Sequence of chain 1.A:
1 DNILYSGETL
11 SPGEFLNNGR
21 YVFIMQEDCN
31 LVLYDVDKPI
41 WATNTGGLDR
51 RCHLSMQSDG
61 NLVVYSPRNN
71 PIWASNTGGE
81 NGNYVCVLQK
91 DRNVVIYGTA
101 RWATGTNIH

Binding-site contacts:
Ligand atom C1 contacts residue TYR65 of chain 1.A at 4.0 Å (hydrophobic).
Ligand atom O2 contacts residue GLN57 of chain 1.A at 3.0 Å (h-bond).
Ligand atom O3 contacts residue GLN57 of chain 1.A at 3.2 Å (h-bond).
Ligand atom O4 contacts residue TYR65 of chain 1.A at 2.8 Å (h-bond).
Ligand atom C3 contacts residue GLN57 of chain 1.A at 3.7 Å.
Ligand atom O4 contacts residue ASP59 of chain 1.A at 4.0 Å.
Ligand atom C4 contacts residue TYR65 of chain 1.A at 3.6 Å (hydrophobic).
Ligand atom C1 contacts residue ASN61 of chain 1.A at 3.5 Å.
Ligand atom C2 contacts residue ASN61 of chain 1.A at 4.0 Å.
Ligand atom O5 contacts residue ASN61 of chain 1.A at 3.0 Å (h-bond).
Ligand atom C2 contacts residue GLN57 of chain 1.A at 4.0 Å.
Ligand atom C1 contacts residue GLN57 of chain 1.A at 4.3 Å.
Ligand atom O3 contacts residue ASP59 of chain 1.A at 4.3 Å.
Ligand atom C4 contacts residue GLN57 of chain 1.A at 4.3 Å.
Ligand atom C6 contacts residue VAL63 of chain 1.A at 4.5 Å (hydrophobic).
Ligand atom C4 contacts residue ASN61 of chain 1.A at 4.1 Å.
Ligand atom C6 contacts residue ASP59 of chain 1.A at 4.1 Å.
Ligand atom C2 contacts residue ASP59 of chain 1.A at 3.4 Å.
Ligand atom O6 contacts residue ASP59 of chain 1.A at 4.3 Å.
Ligand atom O6 contacts residue ASN61 of chain 1.A at 4.3 Å.
Ligand atom C6 contacts residue PRO71 of chain 1.A at 4.0 Å (hydrophobic).
Ligand atom O6 contacts residue ALA74 of chain 1.A at 4.0 Å.
Ligand atom O3 contacts residue TYR65 of chain 1.A at 3.5 Å (h-bond).
Ligand atom O2 contacts residue ASN61 of chain 1.A at 3.3 Å (h-bond).
Ligand atom O2 contacts residue ASP59 of chain 1.A at 2.5 Å (salt-bridge).
Ligand atom C2 contacts residue TYR65 of chain 1.A at 3.9 Å (hydrophobic).
Ligand atom C5 contacts residue ASN61 of chain 1.A at 3.9 Å.
Ligand atom C1 contacts residue ASP59 of chain 1.A at 4.3 Å.
Ligand atom O4 contacts residue PRO71 of chain 1.A at 3.6 Å.
Ligand atom C4 contacts residue VAL63 of chain 1.A at 4.4 Å (hydrophobic).
Ligand atom C6 contacts residue ALA74 of chain 1.A at 4.2 Å (hydrophobic).
Ligand atom C3 contacts residue ASP59 of chain 1.A at 4.5 Å.
Ligand atom C3 contacts residue TYR65 of chain 1.A at 4.2 Å (hydrophobic).
Ligand atom C4 contacts residue ASP59 of chain 1.A at 4.4 Å.
Ligand atom C5 contacts residue ASP59 of chain 1.A at 3.7 Å.
Ligand atom C6 contacts residue ASN61 of chain 1.A at 4.0 Å.

The small molecule below binds the protein below.
Small molecule (SMILES): O=C1O[C@H](CO)[C@@H](O)[C@H](O[C@H]2O[C@H](CO)[C@@H](O)[C@H](O)[C@@H]2O)[C@@H]1O